Binding-site contacts:
Ligand atom C6 contacts residue GLN823 of chain 1.B at 4.5 Å.
Ligand atom C3 contacts residue ASN820 of chain 1.B at 3.8 Å.
Ligand atom C5 contacts residue SER822 of chain 1.B at 3.6 Å.
Ligand atom C4 contacts residue ASN820 of chain 1.B at 4.2 Å.
Ligand atom C7 contacts residue ASN820 of chain 1.B at 4.0 Å.
Ligand atom N2 contacts residue ASN820 of chain 1.B at 2.9 Å (h-bond).
Ligand atom O5 contacts residue ASN820 of chain 1.B at 2.3 Å (h-bond).
Ligand atom C1 contacts residue SER822 of chain 1.B at 3.4 Å.
Ligand atom C6 contacts residue SER822 of chain 1.B at 4.3 Å.
Ligand atom C5 contacts residue ASN820 of chain 1.B at 3.6 Å.
Ligand atom O5 contacts residue SER822 of chain 1.B at 3.4 Å (h-bond).
Ligand atom C1 contacts residue ASN820 of chain 1.B at 1.4 Å.
Ligand atom C2 contacts residue ASN820 of chain 1.B at 2.5 Å.

The small molecule below binds the protein below.
Small molecule (SMILES): CC(=O)N[C@H]1[C@H](O[C@H]2[C@H](O)[C@@H](NC(C)=O)CO[C@@H]2CO)O[C@H](CO)[C@@H](O)[C@@H]1O

Sequence of chain 1.B:
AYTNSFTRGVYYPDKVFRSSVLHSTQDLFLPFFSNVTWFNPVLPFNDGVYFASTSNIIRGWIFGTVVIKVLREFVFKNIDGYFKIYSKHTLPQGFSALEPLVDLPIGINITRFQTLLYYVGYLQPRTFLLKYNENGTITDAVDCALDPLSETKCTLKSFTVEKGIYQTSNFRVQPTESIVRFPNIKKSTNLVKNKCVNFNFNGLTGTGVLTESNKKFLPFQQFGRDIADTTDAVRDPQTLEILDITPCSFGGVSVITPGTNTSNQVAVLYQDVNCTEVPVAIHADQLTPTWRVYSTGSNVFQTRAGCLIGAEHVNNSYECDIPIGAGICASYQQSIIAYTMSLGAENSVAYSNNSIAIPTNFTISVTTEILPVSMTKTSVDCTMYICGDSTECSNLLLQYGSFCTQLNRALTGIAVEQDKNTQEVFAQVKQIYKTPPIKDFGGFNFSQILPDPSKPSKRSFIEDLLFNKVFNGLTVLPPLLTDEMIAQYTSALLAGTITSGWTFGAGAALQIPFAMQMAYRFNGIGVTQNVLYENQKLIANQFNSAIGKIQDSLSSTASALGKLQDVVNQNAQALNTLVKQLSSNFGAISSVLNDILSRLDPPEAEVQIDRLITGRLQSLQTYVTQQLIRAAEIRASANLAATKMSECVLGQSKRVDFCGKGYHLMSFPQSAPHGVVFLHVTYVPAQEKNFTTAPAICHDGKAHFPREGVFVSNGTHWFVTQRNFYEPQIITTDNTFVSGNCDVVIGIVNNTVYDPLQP